Binding-site contacts:
Ligand atom CH2 contacts residue PRO147 of chain 1.A at 3.8 Å (hydrophobic).
Ligand atom CH2 contacts residue LEU150 of chain 1.A at 4.4 Å (hydrophobic).
Ligand atom CD2 contacts residue PRO147 of chain 1.A at 4.3 Å (hydrophobic).
Ligand atom OXT contacts residue ARG144 of chain 1.A at 4.3 Å.
Ligand atom CA contacts residue VAL145 of chain 1.A at 3.2 Å (hydrophobic).
Ligand atom N contacts residue VAL145 of chain 1.A at 3.7 Å.
Ligand atom NE1 contacts residue PRO147 of chain 1.A at 4.0 Å.
Ligand atom NE1 contacts residue LEU135 of chain 1.A at 4.5 Å.
Ligand atom CE3 contacts residue ILE138 of chain 1.A at 4.0 Å (hydrophobic).
Ligand atom OXT contacts residue PRO147 of chain 1.A at 4.2 Å.
Ligand atom CD1 contacts residue PRO147 of chain 1.A at 4.4 Å (hydrophobic).
Ligand atom CG contacts residue VAL145 of chain 1.A at 4.5 Å (hydrophobic).
Ligand atom CH2 contacts residue LEU135 of chain 1.A at 4.4 Å (hydrophobic).
Ligand atom OXT contacts residue VAL145 of chain 1.A at 3.6 Å.
Ligand atom CZ2 contacts residue LEU135 of chain 1.A at 4.2 Å (hydrophobic).
Ligand atom CB contacts residue VAL145 of chain 1.A at 4.3 Å (hydrophobic).
Ligand atom CZ3 contacts residue PRO147 of chain 1.A at 4.2 Å (hydrophobic).
Ligand atom CZ3 contacts residue ILE138 of chain 1.A at 4.0 Å (hydrophobic).
Ligand atom CE2 contacts residue PRO147 of chain 1.A at 3.9 Å (hydrophobic).
Ligand atom CZ3 contacts residue VAL145 of chain 1.A at 4.2 Å (hydrophobic).
Ligand atom CZ2 contacts residue PRO147 of chain 1.A at 3.7 Å (hydrophobic).
Ligand atom CE3 contacts residue LEU135 of chain 1.A at 4.5 Å (hydrophobic).
Ligand atom CD2 contacts residue LEU135 of chain 1.A at 4.2 Å (hydrophobic).
Ligand atom C contacts residue VAL145 of chain 1.A at 3.9 Å (hydrophobic).
Ligand atom CD2 contacts residue VAL145 of chain 1.A at 4.2 Å (hydrophobic).
Ligand atom CE2 contacts residue LEU135 of chain 1.A at 4.0 Å (hydrophobic).
Ligand atom CE3 contacts residue VAL145 of chain 1.A at 3.7 Å (hydrophobic).

Sequence of chain 1.A:
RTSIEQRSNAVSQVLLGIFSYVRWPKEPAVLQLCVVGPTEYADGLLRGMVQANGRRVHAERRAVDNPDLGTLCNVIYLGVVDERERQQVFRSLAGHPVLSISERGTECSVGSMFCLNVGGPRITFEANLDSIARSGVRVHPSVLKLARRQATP

This small molecule binds to this protein.
Small molecule (SMILES): N[C@@H](Cc1c[nH]c2ccccc12)C(=O)O